Sequence of chain 1.A:
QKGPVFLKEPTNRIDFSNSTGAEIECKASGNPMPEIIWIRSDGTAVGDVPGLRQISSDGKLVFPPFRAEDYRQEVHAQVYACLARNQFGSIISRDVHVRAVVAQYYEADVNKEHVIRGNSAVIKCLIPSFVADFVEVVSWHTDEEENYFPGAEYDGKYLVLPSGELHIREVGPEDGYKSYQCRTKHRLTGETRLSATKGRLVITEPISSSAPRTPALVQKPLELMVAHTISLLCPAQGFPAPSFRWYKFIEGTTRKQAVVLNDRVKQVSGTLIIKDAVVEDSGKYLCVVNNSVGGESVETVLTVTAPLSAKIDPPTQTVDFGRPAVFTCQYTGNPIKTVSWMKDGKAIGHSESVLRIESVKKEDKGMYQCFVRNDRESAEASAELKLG

The small molecule below binds the protein below.
Small molecule (SMILES): CC(=O)N[C@H]1[C@H](O[C@H]2[C@H](O)[C@@H](NC(C)=O)CO[C@@H]2CO)O[C@H](CO)[C@@H](O[C@@H]2O[C@H](CO)[C@@H](O)[C@H](O)[C@@H]2O)[C@@H]1O

Binding-site contacts:
Ligand atom C3 contacts residue SER19 of chain 1.A at 3.8 Å.
Ligand atom C8 contacts residue ASN18 of chain 1.A at 4.1 Å.
Ligand atom C1 contacts residue ASN18 of chain 1.A at 1.5 Å.
Ligand atom C2 contacts residue SER19 of chain 1.A at 3.6 Å.
Ligand atom C7 contacts residue PHE66 of chain 1.A at 3.4 Å (hydrophobic).
Ligand atom O7 contacts residue ALA103 of chain 1.A at 4.4 Å.
Ligand atom C8 contacts residue ALA103 of chain 1.A at 3.6 Å (hydrophobic).
Ligand atom O5 contacts residue ASN18 of chain 1.A at 2.4 Å (h-bond).
Ligand atom C2 contacts residue ASN18 of chain 1.A at 2.5 Å.
Ligand atom C6 contacts residue ALA103 of chain 1.A at 4.4 Å (hydrophobic).
Ligand atom C5 contacts residue ASN18 of chain 1.A at 3.7 Å.
Ligand atom C7 contacts residue ARG67 of chain 1.A at 4.4 Å.
Ligand atom C4 contacts residue ASN18 of chain 1.A at 4.3 Å.
Ligand atom C3 contacts residue ASN18 of chain 1.A at 3.8 Å.
Ligand atom O5 contacts residue ALA103 of chain 1.A at 4.4 Å.
Ligand atom O5 contacts residue ALA68 of chain 1.A at 4.1 Å.
Ligand atom O3 contacts residue SER19 of chain 1.A at 4.4 Å.
Ligand atom C6 contacts residue VAL102 of chain 1.A at 4.3 Å (hydrophobic).
Ligand atom N2 contacts residue PHE66 of chain 1.A at 3.7 Å.
Ligand atom C5 contacts residue VAL102 of chain 1.A at 4.4 Å (hydrophobic).
Ligand atom O7 contacts residue PHE66 of chain 1.A at 3.8 Å.
Ligand atom C8 contacts residue ARG67 of chain 1.A at 3.4 Å.
Ligand atom O5 contacts residue VAL102 of chain 1.A at 3.6 Å.
Ligand atom N2 contacts residue ASN18 of chain 1.A at 2.8 Å (h-bond).
Ligand atom C8 contacts residue GLN104 of chain 1.A at 4.2 Å.
Ligand atom O7 contacts residue PRO65 of chain 1.A at 4.2 Å.
Ligand atom C7 contacts residue SER19 of chain 1.A at 4.0 Å.
Ligand atom O7 contacts residue ASN18 of chain 1.A at 4.2 Å.
Ligand atom O7 contacts residue SER19 of chain 1.A at 4.1 Å.
Ligand atom C7 contacts residue ASN18 of chain 1.A at 3.7 Å.
Ligand atom C6 contacts residue ALA68 of chain 1.A at 3.6 Å (hydrophobic).
Ligand atom O6 contacts residue ALA103 of chain 1.A at 3.5 Å (h-bond).
Ligand atom C8 contacts residue PHE66 of chain 1.A at 3.3 Å (hydrophobic).
Ligand atom N2 contacts residue SER19 of chain 1.A at 3.0 Å (h-bond).
Ligand atom O6 contacts residue ALA68 of chain 1.A at 4.0 Å.
Ligand atom O6 contacts residue VAL102 of chain 1.A at 4.1 Å.
Ligand atom C5 contacts residue ALA103 of chain 1.A at 4.2 Å (hydrophobic).
Ligand atom C1 contacts residue SER19 of chain 1.A at 3.7 Å.
Ligand atom C1 contacts residue PHE66 of chain 1.A at 4.0 Å (hydrophobic).
Ligand atom C2 contacts residue PHE66 of chain 1.A at 4.0 Å (hydrophobic).